Sequence of chain 1.D:
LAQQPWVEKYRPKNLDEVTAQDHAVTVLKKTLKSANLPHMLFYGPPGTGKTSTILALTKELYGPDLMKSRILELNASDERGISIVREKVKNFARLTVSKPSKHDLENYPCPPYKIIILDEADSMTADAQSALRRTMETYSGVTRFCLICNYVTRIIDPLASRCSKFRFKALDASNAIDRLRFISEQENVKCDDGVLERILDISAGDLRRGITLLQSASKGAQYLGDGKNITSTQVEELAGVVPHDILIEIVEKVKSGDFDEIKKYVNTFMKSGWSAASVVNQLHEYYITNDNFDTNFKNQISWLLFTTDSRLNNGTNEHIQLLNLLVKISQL

Sequence of chain 1.C:
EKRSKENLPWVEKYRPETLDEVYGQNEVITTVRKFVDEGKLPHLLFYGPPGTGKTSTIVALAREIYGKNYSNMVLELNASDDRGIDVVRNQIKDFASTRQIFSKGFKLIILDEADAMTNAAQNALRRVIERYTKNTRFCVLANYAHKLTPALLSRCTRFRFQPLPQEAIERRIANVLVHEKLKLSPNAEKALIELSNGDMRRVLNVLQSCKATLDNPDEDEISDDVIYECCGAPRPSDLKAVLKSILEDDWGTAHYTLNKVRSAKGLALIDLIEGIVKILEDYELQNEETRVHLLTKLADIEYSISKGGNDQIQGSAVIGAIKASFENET

Binding-site contacts:
Ligand atom O3B contacts residue MG1 of chain 1.Q at 3.2 Å.
Ligand atom O3A contacts residue GLY58 of chain 1.C at 3.4 Å (h-bond).
Ligand atom N9 contacts residue MET205 of chain 1.C at 3.4 Å.
Ligand atom N1 contacts residue TYR28 of chain 1.C at 3.4 Å (h-bond).
Ligand atom C5' contacts residue ARG206 of chain 1.C at 3.5 Å.
Ligand atom O1B contacts residue THR57 of chain 1.C at 3.2 Å (h-bond).
Ligand atom S1G contacts residue PRO55 of chain 1.C at 3.5 Å.
Ligand atom O1A contacts residue THR60 of chain 1.C at 3.5 Å (h-bond).
Ligand atom O3A contacts residue GLY56 of chain 1.C at 3.5 Å.
Ligand atom N6 contacts residue THR57 of chain 1.C at 3.3 Å (h-bond).
Ligand atom O2G contacts residue ARG183 of chain 1.D at 3.2 Å (salt-bridge).
Ligand atom PG contacts residue MG1 of chain 1.Q at 3.3 Å.
Ligand atom O3' contacts residue VAL16 of chain 1.C at 2.8 Å (h-bond).
Ligand atom S1G contacts residue ARG183 of chain 1.D at 3.1 Å (salt-bridge).
Ligand atom N6 contacts residue TYR28 of chain 1.C at 2.8 Å (h-bond).
Ligand atom PA contacts residue SER61 of chain 1.C at 3.4 Å.
Ligand atom O3B contacts residue GLY56 of chain 1.C at 3.4 Å (h-bond).
Ligand atom O2G contacts residue ARG154 of chain 1.D at 2.5 Å (salt-bridge).
Ligand atom O2' contacts residue TYR19 of chain 1.C at 3.2 Å (h-bond).
Ligand atom O2B contacts residue THR60 of chain 1.C at 2.9 Å (h-bond).
Ligand atom PB contacts residue MG1 of chain 1.Q at 3.4 Å.
Ligand atom O1A contacts residue SER61 of chain 1.C at 2.3 Å (h-bond).
Ligand atom O3G contacts residue ASN148 of chain 1.C at 3.0 Å (h-bond).
Ligand atom O3' contacts residue ARG20 of chain 1.C at 3.2 Å.
Ligand atom O1B contacts residue LYS59 of chain 1.C at 2.7 Å (salt-bridge).
Ligand atom O3G contacts residue LYS59 of chain 1.C at 2.8 Å (salt-bridge).
Ligand atom O2' contacts residue LEU209 of chain 1.C at 3.5 Å.
Ligand atom O2B contacts residue LYS59 of chain 1.C at 3.6 Å (salt-bridge).
Ligand atom O1B contacts residue GLY56 of chain 1.C at 3.4 Å (h-bond).
Ligand atom PG contacts residue ARG154 of chain 1.D at 3.5 Å.
Ligand atom O2B contacts residue MG1 of chain 1.Q at 2.4 Å.
Ligand atom O2A contacts residue GLU158 of chain 1.D at 3.2 Å (salt-bridge).
Ligand atom O5' contacts residue SER61 of chain 1.C at 3.5 Å (h-bond).
Ligand atom O2A contacts residue ARG206 of chain 1.C at 2.9 Å (salt-bridge).
Ligand atom O2G contacts residue MG1 of chain 1.Q at 2.4 Å.
Ligand atom O2' contacts residue VAL16 of chain 1.C at 3.2 Å (h-bond).
Ligand atom N7 contacts residue GLY58 of chain 1.C at 3.2 Å (h-bond).
Ligand atom O3B contacts residue ARG206 of chain 1.C at 3.1 Å (salt-bridge).
Ligand atom N7 contacts residue THR57 of chain 1.C at 3.2 Å.
Ligand atom O1B contacts residue GLY58 of chain 1.C at 3.6 Å (h-bond).

The protein below binds the small molecule below.
Small molecule (SMILES): Nc1ncnc2c1ncn2[C@@H]1O[C@H](COP(=O)(O)OP(=O)(O)OP(O)(O)=S)[C@@H](O)[C@H]1O